Sequence of chain 1.C:
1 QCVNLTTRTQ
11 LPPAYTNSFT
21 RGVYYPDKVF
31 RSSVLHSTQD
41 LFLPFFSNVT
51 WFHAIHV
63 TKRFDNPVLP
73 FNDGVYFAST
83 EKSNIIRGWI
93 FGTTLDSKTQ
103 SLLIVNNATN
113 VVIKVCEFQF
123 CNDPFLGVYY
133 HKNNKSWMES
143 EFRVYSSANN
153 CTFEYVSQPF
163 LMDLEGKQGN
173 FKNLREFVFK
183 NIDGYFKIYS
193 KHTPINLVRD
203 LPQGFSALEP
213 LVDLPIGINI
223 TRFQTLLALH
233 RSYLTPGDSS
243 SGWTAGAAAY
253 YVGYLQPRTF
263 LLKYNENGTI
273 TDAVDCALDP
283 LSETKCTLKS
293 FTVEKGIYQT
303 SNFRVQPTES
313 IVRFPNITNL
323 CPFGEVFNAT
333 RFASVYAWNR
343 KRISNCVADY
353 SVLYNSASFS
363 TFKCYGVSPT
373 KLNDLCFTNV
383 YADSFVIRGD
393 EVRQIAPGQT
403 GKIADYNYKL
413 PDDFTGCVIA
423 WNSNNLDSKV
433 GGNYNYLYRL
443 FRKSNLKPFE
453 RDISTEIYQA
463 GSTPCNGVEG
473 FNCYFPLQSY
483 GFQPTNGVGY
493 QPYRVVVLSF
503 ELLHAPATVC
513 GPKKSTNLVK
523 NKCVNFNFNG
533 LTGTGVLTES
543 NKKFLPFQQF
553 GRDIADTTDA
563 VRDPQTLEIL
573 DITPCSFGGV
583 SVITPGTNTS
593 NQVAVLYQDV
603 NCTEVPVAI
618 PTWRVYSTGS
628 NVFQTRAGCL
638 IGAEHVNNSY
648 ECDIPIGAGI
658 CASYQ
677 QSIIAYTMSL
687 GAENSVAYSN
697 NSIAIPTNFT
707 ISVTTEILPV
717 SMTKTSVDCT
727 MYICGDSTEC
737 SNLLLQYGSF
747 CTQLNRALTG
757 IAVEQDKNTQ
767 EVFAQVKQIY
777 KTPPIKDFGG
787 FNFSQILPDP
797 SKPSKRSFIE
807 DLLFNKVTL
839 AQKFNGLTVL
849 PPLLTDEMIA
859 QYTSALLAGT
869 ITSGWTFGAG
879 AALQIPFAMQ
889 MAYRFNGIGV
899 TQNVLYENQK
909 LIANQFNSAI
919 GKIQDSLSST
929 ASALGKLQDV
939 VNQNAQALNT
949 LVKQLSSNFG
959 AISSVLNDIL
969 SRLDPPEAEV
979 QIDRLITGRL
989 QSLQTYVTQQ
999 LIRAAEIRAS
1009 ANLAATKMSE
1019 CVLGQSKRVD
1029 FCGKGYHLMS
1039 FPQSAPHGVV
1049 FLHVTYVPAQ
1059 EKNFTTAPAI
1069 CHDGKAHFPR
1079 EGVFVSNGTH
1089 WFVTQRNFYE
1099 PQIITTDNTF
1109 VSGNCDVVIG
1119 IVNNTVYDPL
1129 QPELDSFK

Binding-site contacts:
Ligand atom C3 contacts residue ASN1061 of chain 1.C at 3.8 Å.
Ligand atom C8 contacts residue ASN1061 of chain 1.C at 4.0 Å.
Ligand atom O7 contacts residue ASN1061 of chain 1.C at 4.1 Å.
Ligand atom C2 contacts residue ASN1061 of chain 1.C at 2.5 Å.
Ligand atom C4 contacts residue ASN1061 of chain 1.C at 4.2 Å.
Ligand atom C8 contacts residue GLU1059 of chain 1.C at 3.6 Å.
Ligand atom C8 contacts residue LYS1060 of chain 1.C at 4.2 Å.
Ligand atom C5 contacts residue ASN1061 of chain 1.C at 3.7 Å.
Ligand atom C6 contacts residue ALA693 of chain 1.C at 4.4 Å (hydrophobic).
Ligand atom C5 contacts residue ALA693 of chain 1.C at 3.9 Å (hydrophobic).
Ligand atom O4 contacts residue ALA693 of chain 1.C at 4.5 Å.
Ligand atom C7 contacts residue ASN1061 of chain 1.C at 3.7 Å.
Ligand atom C1 contacts residue ASN1061 of chain 1.C at 1.4 Å.
Ligand atom O5 contacts residue ASN1061 of chain 1.C at 2.4 Å (h-bond).
Ligand atom N2 contacts residue ASN1061 of chain 1.C at 2.9 Å (h-bond).

This small molecule binds to this protein.
Small molecule (SMILES): CC(=O)N[C@@H]1[C@@H](O)[C@H](O)[C@@H](CO)O[C@H]1O